This protein binds this small molecule.
Small molecule (SMILES): C[Se]CC[C@H](N)C(=O)O

Binding-site contacts:
Ligand atom SE contacts residue GLN61 of chain 1.A at 4.0 Å.
Ligand atom CE contacts residue PHE60 of chain 1.A at 3.7 Å (hydrophobic).
Ligand atom OXT contacts residue GLU116 of chain 1.A at 3.7 Å.
Ligand atom CA contacts residue GLU87 of chain 1.A at 3.5 Å.
Ligand atom OXT contacts residue ARG119 of chain 1.A at 2.8 Å (salt-bridge).
Ligand atom SE contacts residue ASN113 of chain 1.A at 3.8 Å.
Ligand atom CE contacts residue TYR65 of chain 1.A at 3.5 Å (hydrophobic).
Ligand atom O contacts residue ARG119 of chain 1.A at 3.5 Å (salt-bridge).
Ligand atom CA contacts residue ASN178 of chain 1.A at 4.0 Å.
Ligand atom OXT contacts residue ASN178 of chain 1.A at 3.0 Å (h-bond).
Ligand atom C contacts residue ASN206 of chain 1.A at 3.8 Å.
Ligand atom CA contacts residue ASN180 of chain 1.A at 3.5 Å.
Ligand atom N contacts residue ASN206 of chain 1.A at 2.9 Å (h-bond).
Ligand atom SE contacts residue TYR65 of chain 1.A at 3.5 Å.
Ligand atom O contacts residue GLU87 of chain 1.A at 3.7 Å.
Ligand atom CE contacts residue TYR43 of chain 1.A at 3.5 Å (hydrophobic).
Ligand atom CE contacts residue GLN61 of chain 1.A at 4.0 Å.
Ligand atom N contacts residue ASN180 of chain 1.A at 3.4 Å (h-bond).
Ligand atom CG contacts residue TYR43 of chain 1.A at 3.6 Å (hydrophobic).
Ligand atom SE contacts residue HIS62 of chain 1.A at 3.2 Å.
Ligand atom CA contacts residue ASN206 of chain 1.A at 3.9 Å.
Ligand atom CA contacts residue PHE60 of chain 1.A at 4.2 Å (hydrophobic).
Ligand atom CG contacts residue GLU116 of chain 1.A at 3.6 Å.
Ligand atom CG contacts residue ASN178 of chain 1.A at 3.7 Å.
Ligand atom CG contacts residue HIS62 of chain 1.A at 3.7 Å.
Ligand atom N contacts residue GLU87 of chain 1.A at 2.9 Å (salt-bridge).
Ligand atom CB contacts residue TYR43 of chain 1.A at 3.7 Å (hydrophobic).
Ligand atom C contacts residue ARG119 of chain 1.A at 3.6 Å.
Ligand atom CE contacts residue ASN113 of chain 1.A at 4.2 Å.
Ligand atom CB contacts residue PHE60 of chain 1.A at 3.3 Å (hydrophobic).
Ligand atom C contacts residue ASN178 of chain 1.A at 3.8 Å.
Ligand atom C contacts residue GLU87 of chain 1.A at 3.5 Å.
Ligand atom CB contacts residue ASN206 of chain 1.A at 3.9 Å.
Ligand atom O contacts residue HIS62 of chain 1.A at 4.1 Å.
Ligand atom N contacts residue HIS17 of chain 1.A at 3.7 Å.
Ligand atom CA contacts residue TYR43 of chain 1.A at 3.5 Å (hydrophobic).
Ligand atom N contacts residue PHE60 of chain 1.A at 3.7 Å.
Ligand atom SE contacts residue GLU116 of chain 1.A at 4.2 Å.
Ligand atom O contacts residue ASN206 of chain 1.A at 2.8 Å (h-bond).
Ligand atom OXT contacts residue GLU87 of chain 1.A at 3.9 Å.

Sequence of chain 1.A:
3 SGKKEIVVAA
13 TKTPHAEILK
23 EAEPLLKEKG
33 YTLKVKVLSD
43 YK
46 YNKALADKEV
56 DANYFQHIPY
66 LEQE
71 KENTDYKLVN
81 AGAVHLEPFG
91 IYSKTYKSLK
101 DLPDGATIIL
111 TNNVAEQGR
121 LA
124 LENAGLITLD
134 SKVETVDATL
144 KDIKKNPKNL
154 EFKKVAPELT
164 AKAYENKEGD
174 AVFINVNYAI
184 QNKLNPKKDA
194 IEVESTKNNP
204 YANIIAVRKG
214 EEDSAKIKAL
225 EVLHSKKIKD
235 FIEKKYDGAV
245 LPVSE